Sequence of chain 1.C:
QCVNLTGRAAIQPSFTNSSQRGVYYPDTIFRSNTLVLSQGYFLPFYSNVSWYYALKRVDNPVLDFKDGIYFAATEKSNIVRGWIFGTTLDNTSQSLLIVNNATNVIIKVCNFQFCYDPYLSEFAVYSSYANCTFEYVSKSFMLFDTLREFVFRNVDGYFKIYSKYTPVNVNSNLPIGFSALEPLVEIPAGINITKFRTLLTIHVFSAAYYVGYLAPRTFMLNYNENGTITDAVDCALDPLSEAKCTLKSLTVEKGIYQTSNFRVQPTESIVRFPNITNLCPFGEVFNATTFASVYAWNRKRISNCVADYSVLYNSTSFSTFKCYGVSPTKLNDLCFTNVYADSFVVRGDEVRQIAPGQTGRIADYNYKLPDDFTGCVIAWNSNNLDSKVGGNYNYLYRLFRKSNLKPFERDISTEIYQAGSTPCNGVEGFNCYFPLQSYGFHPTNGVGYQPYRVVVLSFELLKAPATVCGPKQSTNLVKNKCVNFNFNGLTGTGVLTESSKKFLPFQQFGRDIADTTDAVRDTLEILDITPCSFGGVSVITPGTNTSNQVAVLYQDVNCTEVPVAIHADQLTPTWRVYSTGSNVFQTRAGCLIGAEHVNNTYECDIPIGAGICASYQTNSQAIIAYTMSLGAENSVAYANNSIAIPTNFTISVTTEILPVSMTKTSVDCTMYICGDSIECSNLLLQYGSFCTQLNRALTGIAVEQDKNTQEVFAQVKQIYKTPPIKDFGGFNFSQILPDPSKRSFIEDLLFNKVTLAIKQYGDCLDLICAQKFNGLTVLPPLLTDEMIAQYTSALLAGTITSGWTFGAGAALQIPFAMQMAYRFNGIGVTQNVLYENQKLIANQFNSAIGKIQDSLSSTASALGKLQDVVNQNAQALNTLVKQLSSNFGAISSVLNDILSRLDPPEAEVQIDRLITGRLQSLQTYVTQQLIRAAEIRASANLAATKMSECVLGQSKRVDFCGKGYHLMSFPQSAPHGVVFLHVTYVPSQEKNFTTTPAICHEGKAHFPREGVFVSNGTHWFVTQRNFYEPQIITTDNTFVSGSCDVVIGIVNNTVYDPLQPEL

Sequence of chain 1.B:
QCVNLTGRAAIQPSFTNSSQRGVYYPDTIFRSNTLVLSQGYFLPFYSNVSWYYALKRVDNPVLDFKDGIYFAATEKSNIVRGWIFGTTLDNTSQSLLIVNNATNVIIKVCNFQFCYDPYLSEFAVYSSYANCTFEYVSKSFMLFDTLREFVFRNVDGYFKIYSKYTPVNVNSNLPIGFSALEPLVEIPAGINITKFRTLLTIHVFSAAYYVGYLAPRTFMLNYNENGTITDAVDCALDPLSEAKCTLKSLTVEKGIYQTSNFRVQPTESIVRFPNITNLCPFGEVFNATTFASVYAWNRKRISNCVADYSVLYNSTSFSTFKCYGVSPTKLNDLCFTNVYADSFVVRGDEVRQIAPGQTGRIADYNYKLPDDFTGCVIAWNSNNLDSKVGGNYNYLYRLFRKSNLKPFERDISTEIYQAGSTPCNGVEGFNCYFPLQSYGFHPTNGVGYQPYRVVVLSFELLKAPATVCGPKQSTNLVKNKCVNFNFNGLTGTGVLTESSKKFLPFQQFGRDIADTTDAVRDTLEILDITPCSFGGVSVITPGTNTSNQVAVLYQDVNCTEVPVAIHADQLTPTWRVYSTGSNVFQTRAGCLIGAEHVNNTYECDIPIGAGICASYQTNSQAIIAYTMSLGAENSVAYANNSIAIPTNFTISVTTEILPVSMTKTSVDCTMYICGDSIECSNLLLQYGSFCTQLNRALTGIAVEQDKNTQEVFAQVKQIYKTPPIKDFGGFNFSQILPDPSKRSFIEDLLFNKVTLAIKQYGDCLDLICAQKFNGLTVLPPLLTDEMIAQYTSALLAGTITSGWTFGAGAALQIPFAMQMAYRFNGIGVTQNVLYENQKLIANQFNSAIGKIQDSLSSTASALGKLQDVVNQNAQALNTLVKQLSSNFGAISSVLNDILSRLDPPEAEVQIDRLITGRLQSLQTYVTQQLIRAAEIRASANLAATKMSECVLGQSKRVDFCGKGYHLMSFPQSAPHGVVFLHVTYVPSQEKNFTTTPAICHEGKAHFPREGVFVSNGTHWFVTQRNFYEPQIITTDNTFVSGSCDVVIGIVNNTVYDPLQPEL

Binding-site contacts:
Ligand atom C8 contacts residue GLU461 of chain 1.B at 3.9 Å.
Ligand atom C5 contacts residue ASN233 of chain 1.C at 3.6 Å.
Ligand atom C7 contacts residue ASN233 of chain 1.C at 3.8 Å.
Ligand atom O7 contacts residue SER455 of chain 1.B at 3.5 Å (h-bond).
Ligand atom O5 contacts residue THR235 of chain 1.C at 4.4 Å.
Ligand atom O7 contacts residue ARG453 of chain 1.B at 2.9 Å (salt-bridge).
Ligand atom C7 contacts residue ASN456 of chain 1.B at 4.2 Å.
Ligand atom C8 contacts residue LYS458 of chain 1.B at 3.9 Å.
Ligand atom C1 contacts residue ASN233 of chain 1.C at 1.4 Å.
Ligand atom O5 contacts residue THR108 of chain 1.C at 4.1 Å.
Ligand atom O5 contacts residue SER455 of chain 1.B at 4.4 Å.
Ligand atom C4 contacts residue ASN233 of chain 1.C at 4.2 Å.
Ligand atom O7 contacts residue ASN456 of chain 1.B at 4.1 Å.
Ligand atom O7 contacts residue ASN233 of chain 1.C at 4.2 Å.
Ligand atom N2 contacts residue ASN233 of chain 1.C at 2.9 Å (h-bond).
Ligand atom C2 contacts residue ASN233 of chain 1.C at 2.5 Å.
Ligand atom O5 contacts residue ASN233 of chain 1.C at 2.3 Å (h-bond).
Ligand atom C7 contacts residue ARG453 of chain 1.B at 4.0 Å.
Ligand atom C5 contacts residue LYS454 of chain 1.B at 4.3 Å.
Ligand atom C8 contacts residue ASN456 of chain 1.B at 3.5 Å.
Ligand atom C3 contacts residue ASN233 of chain 1.C at 3.8 Å.
Ligand atom O3 contacts residue SER455 of chain 1.B at 3.2 Å (h-bond).
Ligand atom C7 contacts residue GLU461 of chain 1.B at 4.4 Å.
Ligand atom C6 contacts residue LYS454 of chain 1.B at 4.0 Å.
Ligand atom C6 contacts residue SER455 of chain 1.B at 3.9 Å.
Ligand atom C7 contacts residue SER455 of chain 1.B at 4.2 Å.

A small-molecule ligand and the protein it binds are described below.
Small molecule (SMILES): CC(=O)N[C@H]1[C@H](O[C@H]2[C@H](O)[C@@H](NC(C)=O)CO[C@@H]2CO)O[C@H](CO)[C@@H](O)[C@@H]1O